A protein and the small-molecule ligand that binds it are described below.
Small molecule (SMILES): C[C@@H]1C[C@H]2O[C@@H]2/C=C\C=C\C(=O)Cc2c(Cl)c(O)cc(O)c2C(=O)O1

Sequence of chain 1.D:
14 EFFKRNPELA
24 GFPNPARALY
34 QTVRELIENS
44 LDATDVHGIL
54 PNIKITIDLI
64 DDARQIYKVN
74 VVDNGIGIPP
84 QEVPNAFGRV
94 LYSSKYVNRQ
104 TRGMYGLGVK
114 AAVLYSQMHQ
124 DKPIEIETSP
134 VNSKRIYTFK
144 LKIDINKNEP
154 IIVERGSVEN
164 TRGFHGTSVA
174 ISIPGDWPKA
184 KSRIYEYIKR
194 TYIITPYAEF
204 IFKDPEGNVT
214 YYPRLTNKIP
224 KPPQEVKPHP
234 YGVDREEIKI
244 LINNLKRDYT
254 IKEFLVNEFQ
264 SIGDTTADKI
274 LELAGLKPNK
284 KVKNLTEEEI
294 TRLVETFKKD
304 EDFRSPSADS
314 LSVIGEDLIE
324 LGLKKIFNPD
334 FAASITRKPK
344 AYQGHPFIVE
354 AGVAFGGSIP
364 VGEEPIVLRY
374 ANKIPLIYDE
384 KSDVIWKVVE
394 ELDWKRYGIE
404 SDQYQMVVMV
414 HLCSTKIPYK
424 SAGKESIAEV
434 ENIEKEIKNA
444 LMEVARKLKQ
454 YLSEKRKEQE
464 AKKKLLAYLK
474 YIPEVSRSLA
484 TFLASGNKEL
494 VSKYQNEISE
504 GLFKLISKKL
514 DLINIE

Binding-site contacts:
Ligand atom O3 contacts residue SER43 of chain 1.D at 3.5 Å (h-bond).
Ligand atom C4 contacts residue VAL172 of chain 1.D at 4.2 Å (hydrophobic).
Ligand atom C16 contacts residue ALA46 of chain 1.D at 3.3 Å (hydrophobic).
Ligand atom C15 contacts residue ASP45 of chain 1.D at 4.0 Å.
Ligand atom C16 contacts residue ILE79 of chain 1.D at 3.9 Å (hydrophobic).
Ligand atom O4 contacts residue LEU39 of chain 1.D at 3.3 Å.
Ligand atom C18 contacts residue GLY80 of chain 1.D at 3.5 Å.
Ligand atom C6 contacts residue ASN42 of chain 1.D at 3.9 Å.
Ligand atom O4 contacts residue ASN42 of chain 1.D at 4.0 Å.
Ligand atom CL1 contacts residue VAL112 of chain 1.D at 3.2 Å.
Ligand atom O2 contacts residue GLY80 of chain 1.D at 3.7 Å.
Ligand atom C5 contacts residue VAL172 of chain 1.D at 4.1 Å (hydrophobic).
Ligand atom O4 contacts residue VAL172 of chain 1.D at 3.9 Å.
Ligand atom C13 contacts residue ASP45 of chain 1.D at 4.2 Å.
Ligand atom O6 contacts residue ASP45 of chain 1.D at 3.0 Å (salt-bridge).
Ligand atom O3 contacts residue THR170 of chain 1.D at 3.4 Å (h-bond).
Ligand atom O4 contacts residue VAL112 of chain 1.D at 4.1 Å.
Ligand atom O2 contacts residue ALA46 of chain 1.D at 3.9 Å.
Ligand atom C17 contacts residue ILE79 of chain 1.D at 4.2 Å (hydrophobic).
Ligand atom C16 contacts residue ASP45 of chain 1.D at 4.2 Å.
Ligand atom CL1 contacts residue ASN42 of chain 1.D at 3.5 Å.
Ligand atom C5 contacts residue ASN42 of chain 1.D at 3.8 Å.
Ligand atom C4 contacts residue ASN42 of chain 1.D at 4.1 Å.
Ligand atom C14 contacts residue ALA46 of chain 1.D at 4.0 Å (hydrophobic).
Ligand atom O5 contacts residue VAL112 of chain 1.D at 3.4 Å.
Ligand atom C12 contacts residue ASN42 of chain 1.D at 4.1 Å.
Ligand atom O3 contacts residue ASP76 of chain 1.D at 3.5 Å (salt-bridge).
Ligand atom O6 contacts residue ALA46 of chain 1.D at 4.2 Å.
Ligand atom C4 contacts residue SER43 of chain 1.D at 3.7 Å.
Ligand atom C3 contacts residue SER43 of chain 1.D at 4.1 Å.
Ligand atom O1 contacts residue ALA46 of chain 1.D at 4.2 Å.
Ligand atom C11 contacts residue ASN42 of chain 1.D at 4.1 Å.
Ligand atom C1 contacts residue ALA46 of chain 1.D at 4.0 Å (hydrophobic).
Ligand atom C17 contacts residue ALA46 of chain 1.D at 3.8 Å (hydrophobic).
Ligand atom C18 contacts residue ILE79 of chain 1.D at 3.9 Å (hydrophobic).
Ligand atom O2 contacts residue THR170 of chain 1.D at 3.2 Å (h-bond).
Ligand atom O3 contacts residue ALA46 of chain 1.D at 4.0 Å.
Ligand atom O6 contacts residue HIS50 of chain 1.D at 4.2 Å.
Ligand atom C3 contacts residue THR170 of chain 1.D at 4.1 Å.
Ligand atom C14 contacts residue ASP45 of chain 1.D at 3.2 Å.